Binding-site contacts:
Ligand atom N13 contacts residue GLY83 of chain 1.N at 3.1 Å (h-bond).
Ligand atom C6 contacts residue LEU140 of chain 1.N at 3.5 Å (hydrophobic).
Ligand atom O12 contacts residue ILE85 of chain 1.N at 3.8 Å.
Ligand atom C1 contacts residue SER112 of chain 1.N at 1.3 Å.
Ligand atom O3 contacts residue GLY83 of chain 1.N at 3.0 Å (h-bond).
Ligand atom C18 contacts residue LEU140 of chain 1.N at 3.5 Å (hydrophobic).
Ligand atom O26 contacts residue ARG133 of chain 1.H at 3.9 Å.
Ligand atom C11 contacts residue LEU140 of chain 1.N at 3.8 Å (hydrophobic).
Ligand atom C9 contacts residue SER112 of chain 1.N at 3.4 Å.
Ligand atom C7 contacts residue GLY83 of chain 1.N at 3.4 Å.
Ligand atom C6 contacts residue SER112 of chain 1.N at 3.6 Å.
Ligand atom C11 contacts residue GLY83 of chain 1.N at 3.6 Å.
Ligand atom O19 contacts residue ILE85 of chain 1.N at 3.2 Å (h-bond).
Ligand atom C16 contacts residue LEU140 of chain 1.N at 3.8 Å (hydrophobic).
Ligand atom C42 contacts residue PRO139 of chain 1.N at 3.4 Å (hydrophobic).
Ligand atom O10 contacts residue MET113 of chain 1.N at 3.8 Å.
Ligand atom O10 contacts residue ILE85 of chain 1.N at 3.3 Å.
Ligand atom O12 contacts residue PRO139 of chain 1.N at 3.4 Å.
Ligand atom C11 contacts residue ILE85 of chain 1.N at 3.7 Å (hydrophobic).
Ligand atom C6 contacts residue HIS137 of chain 1.N at 3.4 Å.
Ligand atom C42 contacts residue LEU140 of chain 1.N at 3.0 Å (hydrophobic).
Ligand atom O3 contacts residue SER112 of chain 1.N at 2.3 Å (h-bond).
Ligand atom O10 contacts residue SER112 of chain 1.N at 3.3 Å (h-bond).
Ligand atom O19 contacts residue VAL84 of chain 1.N at 3.8 Å.
Ligand atom O12 contacts residue LEU140 of chain 1.N at 2.6 Å (h-bond).
Ligand atom C5 contacts residue SER112 of chain 1.N at 3.5 Å.
Ligand atom O3 contacts residue MET113 of chain 1.N at 3.1 Å (h-bond).
Ligand atom N20 contacts residue LEU140 of chain 1.N at 2.8 Å (h-bond).
Ligand atom C23 contacts residue ILE85 of chain 1.N at 3.4 Å (hydrophobic).
Ligand atom C9 contacts residue ILE85 of chain 1.N at 3.8 Å (hydrophobic).
Ligand atom C23 contacts residue LEU140 of chain 1.N at 3.6 Å (hydrophobic).
Ligand atom C42 contacts residue ILE157 of chain 1.N at 3.7 Å (hydrophobic).
Ligand atom C24 contacts residue ARG133 of chain 1.H at 2.7 Å.
Ligand atom C1 contacts residue MET113 of chain 1.N at 3.5 Å (hydrophobic).
Ligand atom C17 contacts residue GLY83 of chain 1.N at 3.6 Å.
Ligand atom C4 contacts residue SER112 of chain 1.N at 2.4 Å.
Ligand atom O3 contacts residue GLY82 of chain 1.N at 3.3 Å.
Ligand atom C9 contacts residue GLY83 of chain 1.N at 3.2 Å.
Ligand atom C14 contacts residue LEU140 of chain 1.N at 3.2 Å (hydrophobic).
Ligand atom N13 contacts residue ILE85 of chain 1.N at 3.8 Å.

Sequence of chain 1.N:
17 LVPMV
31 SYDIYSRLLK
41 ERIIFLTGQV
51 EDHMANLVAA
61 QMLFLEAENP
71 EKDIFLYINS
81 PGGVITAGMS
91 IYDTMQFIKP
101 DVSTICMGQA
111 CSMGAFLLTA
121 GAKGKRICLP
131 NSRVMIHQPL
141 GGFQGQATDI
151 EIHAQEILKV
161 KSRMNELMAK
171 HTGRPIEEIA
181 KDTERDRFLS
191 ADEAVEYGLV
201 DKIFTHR

Sequence of chain 1.H:
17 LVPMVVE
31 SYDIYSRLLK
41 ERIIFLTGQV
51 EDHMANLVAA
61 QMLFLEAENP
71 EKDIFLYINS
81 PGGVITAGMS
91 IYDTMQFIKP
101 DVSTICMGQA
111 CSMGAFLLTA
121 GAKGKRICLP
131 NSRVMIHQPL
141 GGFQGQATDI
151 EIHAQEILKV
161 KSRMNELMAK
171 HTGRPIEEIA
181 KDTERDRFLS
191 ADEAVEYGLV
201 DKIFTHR

This protein binds this small molecule.
Small molecule (SMILES): CC[C@H](C)[C@H](NC(=O)[C@@H](NC(=O)[C@H](O)[C@@H](C=O)C(C)C)C(C)C)C(=O)O